Sequence of chain 1.C:
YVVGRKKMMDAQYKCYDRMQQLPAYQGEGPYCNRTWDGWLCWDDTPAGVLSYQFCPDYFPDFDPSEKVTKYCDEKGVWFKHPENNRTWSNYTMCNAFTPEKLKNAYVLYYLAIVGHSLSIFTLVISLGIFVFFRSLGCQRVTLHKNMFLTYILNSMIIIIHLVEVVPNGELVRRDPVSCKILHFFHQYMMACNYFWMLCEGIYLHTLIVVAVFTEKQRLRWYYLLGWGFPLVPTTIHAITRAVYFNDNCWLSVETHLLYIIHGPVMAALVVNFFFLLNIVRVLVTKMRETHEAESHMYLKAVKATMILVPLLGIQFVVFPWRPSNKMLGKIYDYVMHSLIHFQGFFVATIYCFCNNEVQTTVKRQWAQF

Binding-site contacts:
Ligand atom CAU contacts residue Y011 of chain 1.P at 3.9 Å.
Ligand atom CAD contacts residue ASN194 of chain 1.C at 4.2 Å.
Ligand atom CAK contacts residue LEU197 of chain 1.C at 3.6 Å (hydrophobic).
Ligand atom CAJ contacts residue Y011 of chain 1.P at 3.9 Å.
Ligand atom CBA contacts residue MET237 of chain 1.C at 4.0 Å (hydrophobic).
Ligand atom CAI contacts residue ASN194 of chain 1.C at 3.8 Å.
Ligand atom CAA contacts residue ILE205 of chain 1.C at 3.8 Å (hydrophobic).
Ligand atom CBA contacts residue PHE233 of chain 1.C at 4.4 Å (hydrophobic).
Ligand atom CAR contacts residue Y011 of chain 1.P at 4.0 Å.
Ligand atom OAW contacts residue TYR271 of chain 1.C at 3.9 Å.
Ligand atom CAP contacts residue LEU201 of chain 1.C at 4.2 Å (hydrophobic).
Ligand atom CAZ contacts residue ASN194 of chain 1.C at 3.7 Å.
Ligand atom CAD contacts residue Y011 of chain 1.P at 3.6 Å.
Ligand atom CAA contacts residue PHE233 of chain 1.C at 4.1 Å (hydrophobic).
Ligand atom CAN contacts residue Y011 of chain 1.P at 4.4 Å.
Ligand atom OAG contacts residue TYR271 of chain 1.C at 3.4 Å (h-bond).
Ligand atom CAN contacts residue MET237 of chain 1.C at 3.8 Å (hydrophobic).
Ligand atom CAN contacts residue TYR236 of chain 1.C at 4.3 Å (hydrophobic).
Ligand atom CAY contacts residue TYR271 of chain 1.C at 4.0 Å (hydrophobic).
Ligand atom CAS contacts residue Y011 of chain 1.P at 3.6 Å.
Ligand atom CAN contacts residue PHE233 of chain 1.C at 4.0 Å (hydrophobic).
Ligand atom CAE contacts residue Y011 of chain 1.P at 4.4 Å.
Ligand atom CAV contacts residue ASN194 of chain 1.C at 3.5 Å.
Ligand atom CAE contacts residue TRP275 of chain 1.C at 3.6 Å (hydrophobic).
Ligand atom CAQ contacts residue LEU197 of chain 1.C at 3.7 Å (hydrophobic).
Ligand atom CAA contacts residue MET237 of chain 1.C at 3.7 Å (hydrophobic).
Ligand atom CAT contacts residue Y011 of chain 1.P at 4.2 Å.
Ligand atom CAD contacts residue TRP275 of chain 1.C at 3.6 Å (hydrophobic).
Ligand atom CAQ contacts residue TRP275 of chain 1.C at 4.4 Å (hydrophobic).
Ligand atom CAQ contacts residue LEU201 of chain 1.C at 4.2 Å (hydrophobic).

This protein binds this small molecule.
Small molecule (SMILES): CC(C)CCC[C@@H](C)[C@H]1CC[C@H]2[C@@H]3CC=C4C[C@@H](OC(=O)CCC(=O)O)CC[C@]4(C)[C@H]3CC[C@]12C